Binding-site contacts:
Ligand atom C8 contacts residue THR65 of chain 2.B at 3.6 Å.
Ligand atom N2 contacts residue ASN62 of chain 2.B at 3.0 Å (h-bond).
Ligand atom C7 contacts residue GLU129 of chain 2.A at 3.9 Å.
Ligand atom C1 contacts residue ASN62 of chain 2.B at 1.4 Å.
Ligand atom C5 contacts residue GLN7 of chain 2.B at 4.0 Å.
Ligand atom O6 contacts residue GLN7 of chain 2.B at 2.6 Å (h-bond).
Ligand atom O7 contacts residue ALA131 of chain 2.A at 4.1 Å.
Ligand atom C8 contacts residue ALA131 of chain 2.A at 3.7 Å (hydrophobic).
Ligand atom O6 contacts residue ALA6 of chain 2.B at 4.3 Å.
Ligand atom O5 contacts residue ASN62 of chain 2.B at 2.3 Å (h-bond).
Ligand atom C7 contacts residue VAL153 of chain 2.A at 4.3 Å (hydrophobic).
Ligand atom C6 contacts residue GLN7 of chain 2.B at 3.6 Å.
Ligand atom O6 contacts residue ILE31 of chain 1.B at 4.2 Å.
Ligand atom O7 contacts residue VAL153 of chain 2.A at 4.1 Å.
Ligand atom O7 contacts residue GLU129 of chain 2.A at 4.5 Å.
Ligand atom O4 contacts residue GLU129 of chain 2.A at 4.1 Å.
Ligand atom C7 contacts residue ASN62 of chain 2.B at 3.6 Å.
Ligand atom N2 contacts residue GLU129 of chain 2.A at 4.3 Å.
Ligand atom O7 contacts residue LEU43 of chain 2.A at 3.9 Å.
Ligand atom C5 contacts residue GLU129 of chain 2.A at 4.0 Å.
Ligand atom C8 contacts residue VAL153 of chain 2.A at 3.9 Å (hydrophobic).
Ligand atom C4 contacts residue ASN62 of chain 2.B at 4.2 Å.
Ligand atom C5 contacts residue ASN62 of chain 2.B at 3.6 Å.
Ligand atom C6 contacts residue GLU129 of chain 2.A at 4.3 Å.
Ligand atom C4 contacts residue GLU129 of chain 2.A at 4.4 Å.
Ligand atom O6 contacts residue LEU28 of chain 1.B at 4.3 Å.
Ligand atom C8 contacts residue PRO8 of chain 2.B at 3.5 Å (hydrophobic).
Ligand atom O6 contacts residue GLU129 of chain 2.A at 3.8 Å.
Ligand atom O3 contacts residue GLU129 of chain 2.A at 3.9 Å.
Ligand atom C6 contacts residue ALA6 of chain 2.B at 4.4 Å (hydrophobic).
Ligand atom C8 contacts residue GLU129 of chain 2.A at 3.5 Å.
Ligand atom C3 contacts residue GLU129 of chain 2.A at 4.3 Å.
Ligand atom C2 contacts residue ASN62 of chain 2.B at 2.5 Å.
Ligand atom C8 contacts residue GLY130 of chain 2.A at 3.8 Å.
Ligand atom C1 contacts residue GLN7 of chain 2.B at 3.9 Å.
Ligand atom O5 contacts residue GLN7 of chain 2.B at 3.1 Å (h-bond).
Ligand atom O7 contacts residue ASN62 of chain 2.B at 3.9 Å.
Ligand atom O6 contacts residue PRO8 of chain 2.B at 3.9 Å.
Ligand atom C3 contacts residue ASN62 of chain 2.B at 3.8 Å.
Ligand atom C8 contacts residue TRP30 of chain 1.B at 4.0 Å (hydrophobic).

This small molecule binds to this protein.
Small molecule (SMILES): CC(=O)N[C@H]1[C@H](O[C@H]2[C@H](O)[C@@H](NC(C)=O)CO[C@@H]2CO)O[C@H](CO)[C@@H](O[C@@H]2O[C@H](CO[C@H]3O[C@H](CO)[C@@H](O)[C@H](O)[C@@H]3O)[C@@H](O)[C@H](O)[C@@H]2O)[C@@H]1O

Sequence of chain 2.A:
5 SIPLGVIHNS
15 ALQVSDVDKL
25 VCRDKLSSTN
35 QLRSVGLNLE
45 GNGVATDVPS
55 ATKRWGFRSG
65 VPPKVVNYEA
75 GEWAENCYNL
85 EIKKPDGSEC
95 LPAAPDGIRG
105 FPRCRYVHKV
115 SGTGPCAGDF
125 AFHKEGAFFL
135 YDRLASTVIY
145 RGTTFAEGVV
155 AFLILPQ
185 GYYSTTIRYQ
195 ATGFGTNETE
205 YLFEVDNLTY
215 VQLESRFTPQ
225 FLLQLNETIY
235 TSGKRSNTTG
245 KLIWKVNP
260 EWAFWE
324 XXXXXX

Sequence of chain 1.B:
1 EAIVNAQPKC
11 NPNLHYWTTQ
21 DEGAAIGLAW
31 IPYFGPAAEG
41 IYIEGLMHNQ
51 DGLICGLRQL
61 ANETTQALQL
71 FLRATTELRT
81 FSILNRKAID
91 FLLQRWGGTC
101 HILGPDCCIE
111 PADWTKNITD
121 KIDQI

Sequence of chain 2.B:
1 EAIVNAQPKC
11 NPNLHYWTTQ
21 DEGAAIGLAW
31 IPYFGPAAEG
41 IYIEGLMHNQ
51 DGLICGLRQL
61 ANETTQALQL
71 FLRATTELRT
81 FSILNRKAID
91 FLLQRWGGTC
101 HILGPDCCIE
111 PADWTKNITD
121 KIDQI